Sequence of chain 1.C:
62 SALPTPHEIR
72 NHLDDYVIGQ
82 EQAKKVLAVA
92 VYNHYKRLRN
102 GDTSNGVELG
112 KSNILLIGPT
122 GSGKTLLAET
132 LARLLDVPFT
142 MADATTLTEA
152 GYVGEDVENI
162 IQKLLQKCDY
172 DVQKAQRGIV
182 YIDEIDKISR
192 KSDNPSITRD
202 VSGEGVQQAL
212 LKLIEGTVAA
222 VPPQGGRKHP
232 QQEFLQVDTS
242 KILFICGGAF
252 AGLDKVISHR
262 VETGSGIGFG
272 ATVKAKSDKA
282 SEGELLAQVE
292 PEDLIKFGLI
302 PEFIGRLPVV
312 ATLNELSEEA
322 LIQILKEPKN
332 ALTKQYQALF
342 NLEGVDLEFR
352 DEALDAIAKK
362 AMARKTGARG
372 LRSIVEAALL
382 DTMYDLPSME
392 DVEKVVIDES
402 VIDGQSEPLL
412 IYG

Binding-site contacts:
Ligand atom N1 contacts residue ILE325 of chain 1.B at 3.6 Å.
Ligand atom N7 contacts residue GLY122 of chain 1.B at 3.5 Å (h-bond).
Ligand atom C5' contacts residue THR126 of chain 1.B at 3.7 Å.
Ligand atom O2B contacts residue LYS125 of chain 1.B at 2.2 Å (salt-bridge).
Ligand atom N7 contacts residue SER123 of chain 1.B at 3.6 Å.
Ligand atom O3G contacts residue LYS125 of chain 1.B at 2.9 Å (salt-bridge).
Ligand atom PA contacts residue LYS125 of chain 1.B at 3.3 Å.
Ligand atom O3A contacts residue THR126 of chain 1.B at 3.2 Å (h-bond).
Ligand atom PA contacts residue GLY124 of chain 1.B at 3.4 Å.
Ligand atom O1B contacts residue GLY122 of chain 1.B at 3.1 Å (h-bond).
Ligand atom S1G contacts residue GLU303 of chain 1.C at 3.4 Å.
Ligand atom O2B contacts residue GLY122 of chain 1.B at 3.3 Å (h-bond).
Ligand atom O1A contacts residue GLY124 of chain 1.B at 2.4 Å (h-bond).
Ligand atom N1 contacts residue TYR77 of chain 1.B at 3.3 Å (h-bond).
Ligand atom PB contacts residue ARG370 of chain 1.B at 3.4 Å.
Ligand atom S1G contacts residue ARG307 of chain 1.C at 3.0 Å (salt-bridge).
Ligand atom N7 contacts residue GLY124 of chain 1.B at 3.2 Å (h-bond).
Ligand atom O3B contacts residue ARG307 of chain 1.C at 3.2 Å (salt-bridge).
Ligand atom PG contacts residue ARG307 of chain 1.C at 3.6 Å.
Ligand atom C2 contacts residue ILE325 of chain 1.B at 3.6 Å (hydrophobic).
Ligand atom O1A contacts residue LYS125 of chain 1.B at 2.8 Å (salt-bridge).
Ligand atom O1A contacts residue GLY122 of chain 1.B at 3.4 Å.
Ligand atom O1B contacts residue ARG370 of chain 1.B at 2.4 Å (salt-bridge).
Ligand atom N6 contacts residue ILE79 of chain 1.B at 3.3 Å (h-bond).
Ligand atom C2 contacts residue LEU127 of chain 1.B at 3.7 Å (hydrophobic).
Ligand atom N3 contacts residue LEU127 of chain 1.B at 3.6 Å.
Ligand atom C1' contacts residue ALA369 of chain 1.B at 3.6 Å (hydrophobic).
Ligand atom O2A contacts residue THR126 of chain 1.B at 2.6 Å (h-bond).
Ligand atom C8 contacts residue GLY122 of chain 1.B at 3.2 Å.
Ligand atom C8 contacts residue ALA369 of chain 1.B at 3.7 Å (hydrophobic).
Ligand atom O2A contacts residue LEU127 of chain 1.B at 2.9 Å (h-bond).
Ligand atom O1A contacts residue SER123 of chain 1.B at 2.7 Å (h-bond).
Ligand atom O2G contacts residue GLU185 of chain 1.B at 2.9 Å (salt-bridge).
Ligand atom O2A contacts residue LYS125 of chain 1.B at 2.8 Å (salt-bridge).
Ligand atom S1G contacts residue THR121 of chain 1.B at 3.5 Å.
Ligand atom O2A contacts residue GLY124 of chain 1.B at 3.0 Å.
Ligand atom N9 contacts residue ALA369 of chain 1.B at 3.5 Å.
Ligand atom O2G contacts residue ARG307 of chain 1.C at 3.1 Å (salt-bridge).
Ligand atom C8 contacts residue GLY124 of chain 1.B at 3.3 Å.
Ligand atom PA contacts residue THR126 of chain 1.B at 3.5 Å.

Sequence of chain 1.B:
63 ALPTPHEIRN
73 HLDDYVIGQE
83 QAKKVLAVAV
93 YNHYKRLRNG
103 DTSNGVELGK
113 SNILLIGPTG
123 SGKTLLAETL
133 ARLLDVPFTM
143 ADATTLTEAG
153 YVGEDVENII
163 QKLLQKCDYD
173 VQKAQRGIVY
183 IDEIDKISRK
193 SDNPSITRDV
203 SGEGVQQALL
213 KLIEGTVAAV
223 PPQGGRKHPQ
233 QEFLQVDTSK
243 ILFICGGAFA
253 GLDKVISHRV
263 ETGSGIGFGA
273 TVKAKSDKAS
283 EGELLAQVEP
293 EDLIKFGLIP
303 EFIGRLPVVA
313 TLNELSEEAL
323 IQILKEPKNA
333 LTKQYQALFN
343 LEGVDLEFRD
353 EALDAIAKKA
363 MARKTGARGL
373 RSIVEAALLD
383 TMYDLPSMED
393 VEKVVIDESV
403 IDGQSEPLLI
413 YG

The small molecule below binds the protein below.
Small molecule (SMILES): Nc1ncnc2c1ncn2[C@@H]1O[C@H](COP(=O)(O)OP(=O)(O)OP(O)(O)=S)[C@@H](O)[C@H]1O